Sequence of chain 55.E:
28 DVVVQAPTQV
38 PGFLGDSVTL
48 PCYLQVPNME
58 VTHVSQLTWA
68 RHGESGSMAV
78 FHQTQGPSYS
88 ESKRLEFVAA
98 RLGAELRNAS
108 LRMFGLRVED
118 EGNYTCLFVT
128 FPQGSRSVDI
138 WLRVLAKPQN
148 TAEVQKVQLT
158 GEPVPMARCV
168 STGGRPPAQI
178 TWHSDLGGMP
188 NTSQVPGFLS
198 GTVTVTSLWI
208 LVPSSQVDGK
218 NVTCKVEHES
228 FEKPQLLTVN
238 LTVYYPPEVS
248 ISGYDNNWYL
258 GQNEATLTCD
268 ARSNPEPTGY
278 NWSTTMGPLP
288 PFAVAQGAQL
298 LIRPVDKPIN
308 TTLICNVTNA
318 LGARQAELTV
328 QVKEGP

The protein below binds the small molecule below.
Small molecule (SMILES): CC(=O)N[C@H]1[C@H](O[C@H]2[C@H](O)[C@@H](NC(C)=O)CO[C@@H]2CO)O[C@H](CO)[C@@H](O[C@@H]2O[C@H](CO)[C@@H](O)[C@H](O)[C@@H]2O)[C@@H]1O

Binding-site contacts:
Ligand atom N2 contacts residue ASN105 of chain 55.E at 2.9 Å (h-bond).
Ligand atom O7 contacts residue ASN105 of chain 55.E at 4.0 Å.
Ligand atom C8 contacts residue PRO48 of chain 55.E at 4.4 Å (hydrophobic).
Ligand atom O5 contacts residue VAL95 of chain 55.E at 4.5 Å.
Ligand atom C6 contacts residue VAL95 of chain 55.E at 3.6 Å (hydrophobic).
Ligand atom C5 contacts residue ASN105 of chain 55.E at 3.6 Å.
Ligand atom C7 contacts residue ASN105 of chain 55.E at 3.6 Å.
Ligand atom O6 contacts residue ALA96 of chain 55.E at 4.3 Å.
Ligand atom O5 contacts residue ASN105 of chain 55.E at 2.4 Å (h-bond).
Ligand atom C4 contacts residue ASN105 of chain 55.E at 4.3 Å.
Ligand atom O5 contacts residue ALA96 of chain 55.E at 4.5 Å.
Ligand atom C3 contacts residue ASN105 of chain 55.E at 3.8 Å.
Ligand atom O6 contacts residue VAL95 of chain 55.E at 2.9 Å (h-bond).
Ligand atom C5 contacts residue VAL95 of chain 55.E at 4.5 Å (hydrophobic).
Ligand atom C2 contacts residue ASN105 of chain 55.E at 2.5 Å.
Ligand atom C8 contacts residue TYR50 of chain 55.E at 4.1 Å (hydrophobic).
Ligand atom C1 contacts residue ASN105 of chain 55.E at 1.4 Å.